Binding-site contacts:
Ligand atom N3 contacts residue CYS333 of chain 1.C at 3.6 Å.
Ligand atom O6 contacts residue MET416 of chain 1.C at 3.0 Å (h-bond).
Ligand atom O3' contacts residue ASP366 of chain 1.C at 2.5 Å (salt-bridge).
Ligand atom C2 contacts residue CYS333 of chain 1.C at 3.2 Å (hydrophobic).
Ligand atom N1 contacts residue GLN443 of chain 1.C at 3.0 Å (h-bond).
Ligand atom O3' contacts residue ARG324 of chain 1.C at 3.1 Å (salt-bridge).
Ligand atom O1P contacts residue TYR413 of chain 1.C at 2.4 Å (h-bond).
Ligand atom C2 contacts residue GLN443 of chain 1.C at 3.5 Å.
Ligand atom O2' contacts residue ARG324 of chain 1.C at 3.1 Å (salt-bridge).
Ligand atom C4 contacts residue ILE332 of chain 1.C at 3.6 Å (hydrophobic).
Ligand atom C5 contacts residue ILE332 of chain 1.C at 3.5 Å (hydrophobic).
Ligand atom O1P contacts residue SER390 of chain 1.C at 3.1 Å (h-bond).
Ligand atom P contacts residue TYR413 of chain 1.C at 3.6 Å.
Ligand atom O6 contacts residue GLY417 of chain 1.C at 2.5 Å (h-bond).
Ligand atom C6 contacts residue GLY417 of chain 1.C at 3.5 Å.
Ligand atom N1 contacts residue NAD1 of chain 1.N at 3.4 Å.
Ligand atom O2P contacts residue GLY330 of chain 1.C at 3.4 Å.
Ligand atom N7 contacts residue MET416 of chain 1.C at 3.1 Å (h-bond).
Ligand atom P contacts residue SER331 of chain 1.C at 3.6 Å.
Ligand atom C2 contacts residue NAD1 of chain 1.N at 3.1 Å.
Ligand atom O2P contacts residue SER331 of chain 1.C at 2.9 Å (h-bond).
Ligand atom O3' contacts residue MET387 of chain 1.C at 3.4 Å (h-bond).
Ligand atom O6 contacts residue GLY415 of chain 1.C at 3.2 Å.
Ligand atom C3' contacts residue SER70 of chain 1.C at 3.3 Å.
Ligand atom C3' contacts residue ASP366 of chain 1.C at 3.4 Å.
Ligand atom C4 contacts residue NAD1 of chain 1.N at 3.5 Å.
Ligand atom O3' contacts residue SER70 of chain 1.C at 2.6 Å (h-bond).
Ligand atom O3P contacts residue GLY389 of chain 1.C at 2.9 Å (h-bond).
Ligand atom O1P contacts residue SER331 of chain 1.C at 2.7 Å (h-bond).
Ligand atom O2' contacts residue ASP366 of chain 1.C at 2.6 Å (salt-bridge).
Ligand atom O2P contacts residue GLY368 of chain 1.C at 3.0 Å (h-bond).
Ligand atom C4' contacts residue ASP366 of chain 1.C at 3.4 Å.
Ligand atom N7 contacts residue ILE332 of chain 1.C at 3.6 Å.
Ligand atom N7 contacts residue GLY415 of chain 1.C at 3.5 Å.
Ligand atom C2' contacts residue ARG324 of chain 1.C at 3.4 Å.
Ligand atom O3P contacts residue SER390 of chain 1.C at 3.5 Å (h-bond).
Ligand atom O5' contacts residue GLY330 of chain 1.C at 3.5 Å.
Ligand atom N3 contacts residue NAD1 of chain 1.N at 3.1 Å.
Ligand atom C8 contacts residue MET72 of chain 1.C at 3.6 Å (hydrophobic).
Ligand atom O2' contacts residue NAD1 of chain 1.N at 3.6 Å (h-bond).

Sequence of chain 1.C:
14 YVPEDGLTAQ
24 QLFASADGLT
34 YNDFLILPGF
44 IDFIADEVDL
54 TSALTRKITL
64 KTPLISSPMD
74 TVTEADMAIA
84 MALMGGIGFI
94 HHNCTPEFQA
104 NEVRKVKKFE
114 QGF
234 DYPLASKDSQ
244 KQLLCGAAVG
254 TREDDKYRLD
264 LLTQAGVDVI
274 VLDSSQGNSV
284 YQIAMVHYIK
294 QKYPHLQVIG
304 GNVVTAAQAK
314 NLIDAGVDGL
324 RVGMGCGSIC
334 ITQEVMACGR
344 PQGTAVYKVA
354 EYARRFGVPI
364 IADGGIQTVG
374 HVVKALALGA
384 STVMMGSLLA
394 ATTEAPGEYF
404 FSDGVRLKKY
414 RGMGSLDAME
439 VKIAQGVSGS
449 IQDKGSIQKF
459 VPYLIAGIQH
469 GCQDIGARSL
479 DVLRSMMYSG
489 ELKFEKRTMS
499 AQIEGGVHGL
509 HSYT

A small-molecule ligand and the protein it binds are described below.
Small molecule (SMILES): O=c1[nH]cnc2c1ncn2[C@@H]1O[C@H](COP(=O)(O)O)[C@@H](O)[C@H]1O